Binding-site contacts:
Ligand atom CE2 contacts residue ILE221 of chain 1.A at 4.4 Å (hydrophobic).
Ligand atom CB contacts residue ILE260 of chain 1.A at 4.2 Å (hydrophobic).
Ligand atom OH contacts residue LEU217 of chain 1.A at 4.4 Å.
Ligand atom CZ contacts residue HIS173 of chain 1.A at 3.1 Å.
Ligand atom CB contacts residue ILE221 of chain 1.A at 4.1 Å (hydrophobic).
Ligand atom CE1 contacts residue ILE221 of chain 1.A at 3.5 Å (hydrophobic).
Ligand atom OH contacts residue TYR162 of chain 1.A at 3.4 Å (h-bond).
Ligand atom OH contacts residue HIS173 of chain 1.A at 3.0 Å (h-bond).
Ligand atom CE2 contacts residue HIS173 of chain 1.A at 3.3 Å.
Ligand atom CE1 contacts residue HIS173 of chain 1.A at 3.7 Å.
Ligand atom CD2 contacts residue ILE221 of chain 1.A at 4.1 Å (hydrophobic).
Ligand atom CZ contacts residue LEU217 of chain 1.A at 4.4 Å (hydrophobic).
Ligand atom CB contacts residue LEU264 of chain 1.A at 3.4 Å (hydrophobic).
Ligand atom CE2 contacts residue LEU217 of chain 1.A at 3.3 Å (hydrophobic).
Ligand atom CB contacts residue VAL218 of chain 1.A at 4.2 Å (hydrophobic).
Ligand atom CD2 contacts residue HIS173 of chain 1.A at 4.1 Å.
Ligand atom CE2 contacts residue PHE175 of chain 1.A at 3.8 Å (hydrophobic).
Ligand atom CD1 contacts residue PHE164 of chain 1.A at 4.2 Å (hydrophobic).
Ligand atom CD2 contacts residue PHE175 of chain 1.A at 3.8 Å (hydrophobic).
Ligand atom CD2 contacts residue LEU217 of chain 1.A at 3.8 Å (hydrophobic).
Ligand atom CG contacts residue PHE164 of chain 1.A at 4.1 Å (hydrophobic).
Ligand atom CZ contacts residue ILE221 of chain 1.A at 4.2 Å (hydrophobic).
Ligand atom CE1 contacts residue TYR162 of chain 1.A at 3.0 Å (hydrophobic).
Ligand atom CG contacts residue ILE221 of chain 1.A at 3.6 Å (hydrophobic).
Ligand atom CB contacts residue PHE164 of chain 1.A at 4.0 Å (hydrophobic).
Ligand atom CD1 contacts residue ILE221 of chain 1.A at 3.3 Å (hydrophobic).
Ligand atom CD2 contacts residue VAL218 of chain 1.A at 4.3 Å (hydrophobic).
Ligand atom CZ contacts residue TYR162 of chain 1.A at 3.8 Å (hydrophobic).
Ligand atom CD1 contacts residue TYR162 of chain 1.A at 3.6 Å (hydrophobic).

Sequence of chain 1.A:
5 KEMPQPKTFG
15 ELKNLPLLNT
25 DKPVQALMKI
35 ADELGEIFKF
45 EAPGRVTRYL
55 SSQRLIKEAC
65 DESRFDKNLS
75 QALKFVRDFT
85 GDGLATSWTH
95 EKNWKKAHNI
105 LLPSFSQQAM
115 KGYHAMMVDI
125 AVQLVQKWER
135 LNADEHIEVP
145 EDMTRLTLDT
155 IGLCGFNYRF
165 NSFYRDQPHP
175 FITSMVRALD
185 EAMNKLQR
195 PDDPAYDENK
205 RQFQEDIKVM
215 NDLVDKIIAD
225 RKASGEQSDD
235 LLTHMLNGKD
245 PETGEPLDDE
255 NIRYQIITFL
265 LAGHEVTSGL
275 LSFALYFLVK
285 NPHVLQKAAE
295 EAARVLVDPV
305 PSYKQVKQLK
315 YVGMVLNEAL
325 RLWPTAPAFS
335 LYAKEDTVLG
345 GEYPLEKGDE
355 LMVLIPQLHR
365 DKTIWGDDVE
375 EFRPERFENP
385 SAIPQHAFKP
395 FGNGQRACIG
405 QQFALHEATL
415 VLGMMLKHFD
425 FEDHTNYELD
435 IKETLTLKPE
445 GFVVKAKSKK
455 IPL

This protein binds this small molecule.
Small molecule (SMILES): Cc1ccc(O)cc1